Sequence of chain 1.A:
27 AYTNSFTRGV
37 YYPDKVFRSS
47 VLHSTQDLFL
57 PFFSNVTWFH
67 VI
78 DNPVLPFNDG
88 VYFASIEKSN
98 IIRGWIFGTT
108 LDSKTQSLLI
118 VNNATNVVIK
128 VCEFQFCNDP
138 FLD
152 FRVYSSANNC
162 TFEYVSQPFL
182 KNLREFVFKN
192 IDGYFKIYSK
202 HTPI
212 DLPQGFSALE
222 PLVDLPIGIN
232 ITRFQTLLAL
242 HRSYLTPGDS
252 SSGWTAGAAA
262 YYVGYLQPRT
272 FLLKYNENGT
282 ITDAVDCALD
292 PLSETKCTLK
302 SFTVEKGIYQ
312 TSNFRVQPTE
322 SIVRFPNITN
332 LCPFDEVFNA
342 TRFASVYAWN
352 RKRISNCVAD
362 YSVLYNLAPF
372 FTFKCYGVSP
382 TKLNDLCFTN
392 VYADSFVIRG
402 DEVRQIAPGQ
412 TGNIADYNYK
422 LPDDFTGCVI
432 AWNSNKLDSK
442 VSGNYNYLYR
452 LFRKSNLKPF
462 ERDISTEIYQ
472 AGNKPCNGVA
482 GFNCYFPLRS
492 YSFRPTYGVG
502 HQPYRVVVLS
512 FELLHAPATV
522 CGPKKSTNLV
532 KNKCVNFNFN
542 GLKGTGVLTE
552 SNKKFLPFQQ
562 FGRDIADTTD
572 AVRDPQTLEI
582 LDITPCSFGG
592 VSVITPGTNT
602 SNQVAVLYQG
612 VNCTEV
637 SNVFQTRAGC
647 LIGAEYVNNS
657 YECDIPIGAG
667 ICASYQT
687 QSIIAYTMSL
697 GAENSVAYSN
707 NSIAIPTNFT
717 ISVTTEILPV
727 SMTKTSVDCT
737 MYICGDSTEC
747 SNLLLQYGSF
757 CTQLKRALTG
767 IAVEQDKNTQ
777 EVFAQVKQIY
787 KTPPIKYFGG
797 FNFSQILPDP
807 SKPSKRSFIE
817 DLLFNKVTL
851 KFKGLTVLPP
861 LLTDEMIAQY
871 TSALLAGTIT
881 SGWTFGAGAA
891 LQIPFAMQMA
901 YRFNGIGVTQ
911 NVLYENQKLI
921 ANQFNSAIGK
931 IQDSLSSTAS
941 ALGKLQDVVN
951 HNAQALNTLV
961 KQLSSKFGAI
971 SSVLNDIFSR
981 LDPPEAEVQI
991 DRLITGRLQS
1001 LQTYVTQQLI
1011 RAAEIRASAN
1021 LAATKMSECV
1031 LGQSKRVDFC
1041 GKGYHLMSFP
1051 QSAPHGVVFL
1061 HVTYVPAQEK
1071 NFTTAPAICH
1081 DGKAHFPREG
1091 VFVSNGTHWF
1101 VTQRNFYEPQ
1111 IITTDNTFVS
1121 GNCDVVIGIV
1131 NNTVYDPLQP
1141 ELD

Binding-site contacts:
Ligand atom C1 contacts residue TYR652 of chain 1.A at 3.9 Å (hydrophobic).
Ligand atom C7 contacts residue ASN654 of chain 1.A at 3.5 Å.
Ligand atom C4 contacts residue ASN654 of chain 1.A at 4.2 Å.
Ligand atom N2 contacts residue TYR652 of chain 1.A at 3.1 Å (h-bond).
Ligand atom C5 contacts residue ASN654 of chain 1.A at 3.7 Å.
Ligand atom C8 contacts residue TYR652 of chain 1.A at 3.2 Å (hydrophobic).
Ligand atom C6 contacts residue ASN654 of chain 1.A at 4.3 Å.
Ligand atom N2 contacts residue ASN654 of chain 1.A at 2.9 Å (h-bond).
Ligand atom C7 contacts residue TYR652 of chain 1.A at 3.6 Å (hydrophobic).
Ligand atom C2 contacts residue TYR652 of chain 1.A at 4.2 Å (hydrophobic).
Ligand atom C2 contacts residue ASN654 of chain 1.A at 2.5 Å.
Ligand atom C1 contacts residue ASN654 of chain 1.A at 1.4 Å.
Ligand atom O7 contacts residue ASN654 of chain 1.A at 3.8 Å.
Ligand atom C3 contacts residue ASN654 of chain 1.A at 3.8 Å.
Ligand atom O5 contacts residue ASN654 of chain 1.A at 2.4 Å (h-bond).
Ligand atom C8 contacts residue VAL653 of chain 1.A at 4.2 Å (hydrophobic).

The protein below binds the small molecule below.
Small molecule (SMILES): CC(=O)N[C@@H]1[C@@H](O)[C@H](O)[C@@H](CO)O[C@H]1O